Binding-site contacts:
Ligand atom C02 contacts residue TRP136 of chain 1.B at 4.2 Å (hydrophobic).
Ligand atom C01 contacts residue PHE80 of chain 1.B at 4.4 Å (hydrophobic).
Ligand atom C03 contacts residue LEU41 of chain 1.B at 3.7 Å (hydrophobic).
Ligand atom C05 contacts residue TYR59 of chain 1.B at 4.1 Å (hydrophobic).
Ligand atom C02 contacts residue TYR59 of chain 1.B at 3.1 Å (hydrophobic).
Ligand atom C03 contacts residue TYR59 of chain 1.B at 4.5 Å (hydrophobic).
Ligand atom C03 contacts residue TRP136 of chain 1.B at 4.3 Å (hydrophobic).
Ligand atom O06 contacts residue ASP107 of chain 1.B at 4.3 Å.
Ligand atom C01 contacts residue TYR59 of chain 1.B at 3.0 Å (hydrophobic).
Ligand atom C05 contacts residue ASP107 of chain 1.B at 4.3 Å.
Ligand atom C03 contacts residue PHE81 of chain 1.B at 4.3 Å (hydrophobic).
Ligand atom O06 contacts residue LEU109 of chain 1.B at 4.0 Å.
Ligand atom C04 contacts residue VAL86 of chain 1.B at 3.7 Å (hydrophobic).
Ligand atom C04 contacts residue ASP107 of chain 1.B at 4.1 Å.
Ligand atom C02 contacts residue PHE80 of chain 1.B at 4.4 Å (hydrophobic).
Ligand atom C03 contacts residue LEU77 of chain 1.B at 4.3 Å (hydrophobic).
Ligand atom O06 contacts residue VAL86 of chain 1.B at 3.2 Å.
Ligand atom C03 contacts residue VAL86 of chain 1.B at 3.9 Å (hydrophobic).
Ligand atom C02 contacts residue LEU77 of chain 1.B at 3.6 Å (hydrophobic).
Ligand atom C04 contacts residue LEU41 of chain 1.B at 3.7 Å (hydrophobic).

The protein below binds the small molecule below.
Small molecule (SMILES): C1C[C@@H]2O[C@@H]2C1

Sequence of chain 1.B:
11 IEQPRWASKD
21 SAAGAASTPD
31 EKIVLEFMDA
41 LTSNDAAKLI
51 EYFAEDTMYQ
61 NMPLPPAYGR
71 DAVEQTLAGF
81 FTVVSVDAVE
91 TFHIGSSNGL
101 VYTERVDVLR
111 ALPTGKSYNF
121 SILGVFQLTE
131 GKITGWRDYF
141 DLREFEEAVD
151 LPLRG